Sequence of chain 1.B:
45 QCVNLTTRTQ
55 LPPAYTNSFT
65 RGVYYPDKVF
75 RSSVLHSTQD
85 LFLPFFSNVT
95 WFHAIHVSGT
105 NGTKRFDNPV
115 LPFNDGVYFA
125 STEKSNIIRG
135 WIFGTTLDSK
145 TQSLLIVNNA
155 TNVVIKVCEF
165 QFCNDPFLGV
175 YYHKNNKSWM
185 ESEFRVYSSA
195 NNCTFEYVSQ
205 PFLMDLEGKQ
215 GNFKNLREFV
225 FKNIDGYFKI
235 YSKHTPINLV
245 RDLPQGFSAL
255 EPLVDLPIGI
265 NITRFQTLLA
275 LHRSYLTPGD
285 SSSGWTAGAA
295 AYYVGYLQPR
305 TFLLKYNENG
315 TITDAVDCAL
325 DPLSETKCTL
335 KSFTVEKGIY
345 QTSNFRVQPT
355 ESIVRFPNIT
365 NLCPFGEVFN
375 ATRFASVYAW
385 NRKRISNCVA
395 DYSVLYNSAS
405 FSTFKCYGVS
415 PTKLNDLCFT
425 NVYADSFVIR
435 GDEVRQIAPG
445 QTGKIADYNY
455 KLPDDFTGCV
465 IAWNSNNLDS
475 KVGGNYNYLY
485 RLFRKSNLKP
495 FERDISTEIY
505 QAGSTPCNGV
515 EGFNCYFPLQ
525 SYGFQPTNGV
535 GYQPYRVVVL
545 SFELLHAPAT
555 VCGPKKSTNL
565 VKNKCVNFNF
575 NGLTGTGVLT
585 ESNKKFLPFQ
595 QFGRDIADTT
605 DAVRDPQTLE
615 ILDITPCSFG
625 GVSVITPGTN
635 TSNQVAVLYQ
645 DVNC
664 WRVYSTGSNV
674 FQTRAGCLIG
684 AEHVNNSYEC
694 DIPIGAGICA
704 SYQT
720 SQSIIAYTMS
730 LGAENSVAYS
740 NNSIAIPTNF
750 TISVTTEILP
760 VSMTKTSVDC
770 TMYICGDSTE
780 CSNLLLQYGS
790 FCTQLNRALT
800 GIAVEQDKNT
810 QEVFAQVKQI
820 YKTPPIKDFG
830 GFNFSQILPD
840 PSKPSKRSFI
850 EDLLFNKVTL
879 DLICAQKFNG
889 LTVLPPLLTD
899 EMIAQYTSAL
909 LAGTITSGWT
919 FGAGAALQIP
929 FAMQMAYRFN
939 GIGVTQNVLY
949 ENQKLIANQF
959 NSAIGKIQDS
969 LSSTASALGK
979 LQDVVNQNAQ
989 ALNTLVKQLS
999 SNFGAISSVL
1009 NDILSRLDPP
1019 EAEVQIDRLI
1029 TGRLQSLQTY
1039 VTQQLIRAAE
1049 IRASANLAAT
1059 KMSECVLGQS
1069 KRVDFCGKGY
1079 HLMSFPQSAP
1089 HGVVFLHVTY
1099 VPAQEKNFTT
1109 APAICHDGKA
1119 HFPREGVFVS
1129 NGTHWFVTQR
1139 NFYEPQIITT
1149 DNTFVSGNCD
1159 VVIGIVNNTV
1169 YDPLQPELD

Binding-site contacts:
Ligand atom C5 contacts residue ASN740 of chain 1.C at 3.7 Å.
Ligand atom O5 contacts residue ASP827 of chain 1.B at 4.0 Å.
Ligand atom C3 contacts residue ASN740 of chain 1.C at 3.8 Å.
Ligand atom N2 contacts residue ASN740 of chain 1.C at 2.9 Å (h-bond).
Ligand atom C8 contacts residue GLY1162 of chain 1.C at 3.7 Å.
Ligand atom C4 contacts residue ASN740 of chain 1.C at 4.2 Å.
Ligand atom C1 contacts residue ASN740 of chain 1.C at 1.4 Å.
Ligand atom O7 contacts residue ASN740 of chain 1.C at 3.5 Å (h-bond).
Ligand atom C7 contacts residue ASN740 of chain 1.C at 3.4 Å.
Ligand atom C8 contacts residue ILE1161 of chain 1.C at 4.3 Å (hydrophobic).
Ligand atom C2 contacts residue ASN740 of chain 1.C at 2.5 Å.
Ligand atom O5 contacts residue ASN740 of chain 1.C at 2.4 Å (h-bond).
Ligand atom O7 contacts residue ILE1161 of chain 1.C at 4.3 Å.
Ligand atom C8 contacts residue ASN740 of chain 1.C at 4.5 Å.

A protein and the small-molecule ligand that binds it are described below.
Small molecule (SMILES): CC(=O)N[C@@H]1[C@@H](O)[C@H](O)[C@@H](CO)O[C@H]1O

Sequence of chain 1.C:
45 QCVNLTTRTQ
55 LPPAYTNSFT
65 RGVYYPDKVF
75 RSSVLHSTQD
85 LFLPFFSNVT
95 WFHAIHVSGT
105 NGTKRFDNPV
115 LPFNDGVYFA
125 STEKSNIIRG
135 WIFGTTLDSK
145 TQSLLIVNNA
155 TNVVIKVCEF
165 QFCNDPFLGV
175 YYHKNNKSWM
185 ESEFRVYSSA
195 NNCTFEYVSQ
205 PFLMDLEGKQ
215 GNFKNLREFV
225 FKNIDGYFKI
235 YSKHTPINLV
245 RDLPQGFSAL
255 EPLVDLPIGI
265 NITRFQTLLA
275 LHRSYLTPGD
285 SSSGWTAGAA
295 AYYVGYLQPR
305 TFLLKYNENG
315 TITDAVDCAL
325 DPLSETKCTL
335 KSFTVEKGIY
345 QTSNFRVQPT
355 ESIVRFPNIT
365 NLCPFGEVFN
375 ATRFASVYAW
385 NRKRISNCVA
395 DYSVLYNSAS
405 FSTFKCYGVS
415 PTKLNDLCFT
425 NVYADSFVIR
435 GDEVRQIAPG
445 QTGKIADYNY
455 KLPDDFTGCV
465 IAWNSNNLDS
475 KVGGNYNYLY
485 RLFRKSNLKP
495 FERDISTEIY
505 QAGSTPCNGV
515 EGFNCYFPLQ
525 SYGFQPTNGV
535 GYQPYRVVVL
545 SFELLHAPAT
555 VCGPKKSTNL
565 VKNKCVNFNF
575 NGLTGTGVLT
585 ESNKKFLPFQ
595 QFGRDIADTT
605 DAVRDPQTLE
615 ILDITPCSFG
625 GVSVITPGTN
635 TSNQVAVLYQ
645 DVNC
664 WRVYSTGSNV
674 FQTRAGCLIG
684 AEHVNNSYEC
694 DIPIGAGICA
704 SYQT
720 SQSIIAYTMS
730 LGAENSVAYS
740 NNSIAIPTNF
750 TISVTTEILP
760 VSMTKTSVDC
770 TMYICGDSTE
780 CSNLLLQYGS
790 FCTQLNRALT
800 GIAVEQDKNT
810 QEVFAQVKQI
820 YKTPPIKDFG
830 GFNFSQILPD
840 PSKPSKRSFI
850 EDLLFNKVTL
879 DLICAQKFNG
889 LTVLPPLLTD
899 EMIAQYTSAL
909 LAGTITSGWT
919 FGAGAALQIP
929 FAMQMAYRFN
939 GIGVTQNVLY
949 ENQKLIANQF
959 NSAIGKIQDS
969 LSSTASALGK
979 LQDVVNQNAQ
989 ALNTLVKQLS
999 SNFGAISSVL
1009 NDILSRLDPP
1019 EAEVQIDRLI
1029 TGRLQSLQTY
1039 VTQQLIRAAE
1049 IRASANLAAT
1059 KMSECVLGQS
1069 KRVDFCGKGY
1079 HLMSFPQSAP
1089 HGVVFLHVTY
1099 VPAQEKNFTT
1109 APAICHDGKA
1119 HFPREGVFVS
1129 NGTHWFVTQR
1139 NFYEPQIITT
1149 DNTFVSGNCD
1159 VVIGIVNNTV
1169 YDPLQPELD